Binding-site contacts:
Ligand atom C1 contacts residue ASN697 of chain 1.C at 4.2 Å.
Ligand atom O6 contacts residue ASN696 of chain 1.C at 4.4 Å.
Ligand atom C8 contacts residue GLY1118 of chain 1.C at 3.6 Å.
Ligand atom C5 contacts residue ASN696 of chain 1.C at 3.7 Å.
Ligand atom N2 contacts residue ASN696 of chain 1.C at 2.9 Å (h-bond).
Ligand atom C8 contacts residue ILE1117 of chain 1.C at 4.3 Å (hydrophobic).
Ligand atom C1 contacts residue ASN696 of chain 1.C at 1.4 Å.
Ligand atom C2 contacts residue ASN696 of chain 1.C at 2.4 Å.
Ligand atom C4 contacts residue ASN696 of chain 1.C at 4.2 Å.
Ligand atom C3 contacts residue ASN696 of chain 1.C at 3.8 Å.
Ligand atom C7 contacts residue ASN696 of chain 1.C at 4.0 Å.
Ligand atom O5 contacts residue ASN696 of chain 1.C at 2.4 Å (h-bond).

This small molecule binds to this protein.
Small molecule (SMILES): CC(=O)N[C@@H]1[C@@H](O)[C@H](O)[C@@H](CO)O[C@H]1O

Sequence of chain 1.C:
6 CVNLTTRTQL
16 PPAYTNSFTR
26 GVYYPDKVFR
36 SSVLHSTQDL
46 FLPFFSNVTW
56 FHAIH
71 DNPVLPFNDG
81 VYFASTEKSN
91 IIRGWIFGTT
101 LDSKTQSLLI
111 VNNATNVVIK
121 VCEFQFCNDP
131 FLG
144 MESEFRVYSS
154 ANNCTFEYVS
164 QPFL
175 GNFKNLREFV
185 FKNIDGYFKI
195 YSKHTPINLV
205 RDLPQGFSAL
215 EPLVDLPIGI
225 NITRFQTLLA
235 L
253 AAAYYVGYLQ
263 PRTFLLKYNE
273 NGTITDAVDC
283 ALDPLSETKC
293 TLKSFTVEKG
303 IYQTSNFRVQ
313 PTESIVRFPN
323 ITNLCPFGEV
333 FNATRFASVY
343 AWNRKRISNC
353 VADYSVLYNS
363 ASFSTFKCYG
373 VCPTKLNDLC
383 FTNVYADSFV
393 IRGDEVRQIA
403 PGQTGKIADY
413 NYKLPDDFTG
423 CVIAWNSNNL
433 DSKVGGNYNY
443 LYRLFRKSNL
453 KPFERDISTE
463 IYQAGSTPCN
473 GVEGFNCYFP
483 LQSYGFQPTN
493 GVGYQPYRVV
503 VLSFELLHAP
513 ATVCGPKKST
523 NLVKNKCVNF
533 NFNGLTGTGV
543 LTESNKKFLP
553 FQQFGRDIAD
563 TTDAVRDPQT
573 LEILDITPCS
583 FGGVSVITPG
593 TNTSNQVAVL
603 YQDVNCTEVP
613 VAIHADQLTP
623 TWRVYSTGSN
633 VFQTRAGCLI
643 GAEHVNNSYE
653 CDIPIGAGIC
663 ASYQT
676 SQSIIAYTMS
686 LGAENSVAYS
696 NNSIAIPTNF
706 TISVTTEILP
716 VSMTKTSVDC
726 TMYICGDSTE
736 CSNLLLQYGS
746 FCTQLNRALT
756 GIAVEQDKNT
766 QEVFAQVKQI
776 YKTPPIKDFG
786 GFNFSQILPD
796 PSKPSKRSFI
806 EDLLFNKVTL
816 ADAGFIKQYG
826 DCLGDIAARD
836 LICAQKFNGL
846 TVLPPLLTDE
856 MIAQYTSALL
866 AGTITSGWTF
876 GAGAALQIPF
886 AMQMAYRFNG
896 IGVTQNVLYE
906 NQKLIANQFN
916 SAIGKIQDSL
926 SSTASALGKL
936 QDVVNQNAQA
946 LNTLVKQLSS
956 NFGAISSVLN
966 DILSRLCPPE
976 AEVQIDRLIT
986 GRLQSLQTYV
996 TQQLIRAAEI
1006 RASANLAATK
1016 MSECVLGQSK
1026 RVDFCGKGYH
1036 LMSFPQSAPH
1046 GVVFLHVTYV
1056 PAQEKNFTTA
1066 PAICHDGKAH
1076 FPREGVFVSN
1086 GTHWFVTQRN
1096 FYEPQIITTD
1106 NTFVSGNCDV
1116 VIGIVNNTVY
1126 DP